Binding-site contacts:
Ligand atom O3 contacts residue ALA257 of chain 1.R at 4.5 Å.
Ligand atom O3 contacts residue ASN254 of chain 1.R at 3.8 Å.
Ligand atom C3 contacts residue ASN254 of chain 1.R at 4.1 Å.
Ligand atom O5 contacts residue TRP287 of chain 1.S at 3.3 Å.
Ligand atom O4 contacts residue TRP287 of chain 1.S at 2.1 Å.
Ligand atom C5 contacts residue TRP287 of chain 1.S at 3.9 Å (hydrophobic).
Ligand atom C4 contacts residue TRP287 of chain 1.S at 3.4 Å (hydrophobic).
Ligand atom O1 contacts residue TRP287 of chain 1.S at 3.0 Å (h-bond).
Ligand atom O2 contacts residue THR52 of chain 1.S at 4.4 Å.
Ligand atom C2 contacts residue TRP287 of chain 1.S at 3.8 Å (hydrophobic).
Ligand atom O3 contacts residue TRP287 of chain 1.S at 3.8 Å.
Ligand atom O2 contacts residue ASN254 of chain 1.R at 4.0 Å.
Ligand atom C3 contacts residue TRP287 of chain 1.S at 4.3 Å (hydrophobic).
Ligand atom C6 contacts residue TRP287 of chain 1.S at 3.8 Å (hydrophobic).
Ligand atom O2 contacts residue ASN55 of chain 1.S at 3.5 Å (h-bond).
Ligand atom O2 contacts residue SER256 of chain 1.R at 4.0 Å.
Ligand atom C1 contacts residue TRP287 of chain 1.S at 3.8 Å (hydrophobic).

This small molecule binds to this protein.
Small molecule (SMILES): OC[C@H]1O[C@@H](O)[C@H](O)[C@@H](O)[C@H]1O

Sequence of chain 1.R:
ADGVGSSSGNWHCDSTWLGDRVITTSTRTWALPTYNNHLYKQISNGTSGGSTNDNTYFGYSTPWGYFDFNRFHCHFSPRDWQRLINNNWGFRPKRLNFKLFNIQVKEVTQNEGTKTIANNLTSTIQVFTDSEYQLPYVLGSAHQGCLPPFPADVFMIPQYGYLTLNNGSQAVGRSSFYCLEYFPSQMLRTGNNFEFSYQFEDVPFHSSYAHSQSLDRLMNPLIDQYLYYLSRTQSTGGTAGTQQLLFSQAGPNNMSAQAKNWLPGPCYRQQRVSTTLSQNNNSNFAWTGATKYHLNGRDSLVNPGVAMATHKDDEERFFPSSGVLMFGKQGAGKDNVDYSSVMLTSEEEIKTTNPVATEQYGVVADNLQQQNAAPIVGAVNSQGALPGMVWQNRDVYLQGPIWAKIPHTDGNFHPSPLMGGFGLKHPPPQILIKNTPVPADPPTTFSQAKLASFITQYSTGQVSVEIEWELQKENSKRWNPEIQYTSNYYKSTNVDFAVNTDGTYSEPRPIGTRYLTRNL

Sequence of chain 1.S:
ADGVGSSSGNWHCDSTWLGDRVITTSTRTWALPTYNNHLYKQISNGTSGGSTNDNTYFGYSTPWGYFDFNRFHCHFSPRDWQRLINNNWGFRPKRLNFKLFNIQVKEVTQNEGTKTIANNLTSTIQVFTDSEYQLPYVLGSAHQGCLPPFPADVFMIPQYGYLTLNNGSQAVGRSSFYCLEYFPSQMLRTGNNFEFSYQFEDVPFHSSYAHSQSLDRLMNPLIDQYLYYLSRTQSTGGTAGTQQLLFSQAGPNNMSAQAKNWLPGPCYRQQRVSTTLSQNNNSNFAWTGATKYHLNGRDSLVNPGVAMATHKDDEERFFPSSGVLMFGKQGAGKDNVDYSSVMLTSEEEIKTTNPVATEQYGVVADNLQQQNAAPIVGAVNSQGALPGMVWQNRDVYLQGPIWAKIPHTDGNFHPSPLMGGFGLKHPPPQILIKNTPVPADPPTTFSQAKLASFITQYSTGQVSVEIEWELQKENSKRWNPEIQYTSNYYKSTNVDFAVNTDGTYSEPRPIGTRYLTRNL